A small-molecule ligand and the protein it binds are described below.
Small molecule (SMILES): OC[C@H]1O[C@@H](O)[C@@H](O)[C@@H](O)[C@@H]1O

Sequence of chain 1.B:
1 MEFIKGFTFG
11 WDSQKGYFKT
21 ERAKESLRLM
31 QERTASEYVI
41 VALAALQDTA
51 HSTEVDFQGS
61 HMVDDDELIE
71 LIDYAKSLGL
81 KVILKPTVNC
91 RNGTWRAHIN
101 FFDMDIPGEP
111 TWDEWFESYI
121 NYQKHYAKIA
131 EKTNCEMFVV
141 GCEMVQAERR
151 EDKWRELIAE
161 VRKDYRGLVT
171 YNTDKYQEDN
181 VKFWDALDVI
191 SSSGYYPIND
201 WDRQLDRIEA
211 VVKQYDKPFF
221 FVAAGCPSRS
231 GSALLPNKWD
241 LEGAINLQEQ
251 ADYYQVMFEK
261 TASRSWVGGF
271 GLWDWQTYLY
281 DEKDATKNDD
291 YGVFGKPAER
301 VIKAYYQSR

Binding-site contacts:
Ligand atom O2 contacts residue LYS238 of chain 1.B at 4.2 Å.
Ligand atom O6 contacts residue TRP95 of chain 1.B at 4.2 Å.
Ligand atom C3 contacts residue TRP239 of chain 1.B at 3.3 Å (hydrophobic).
Ligand atom O1 contacts residue ASP240 of chain 1.B at 4.4 Å.
Ligand atom O3 contacts residue ASN237 of chain 1.B at 3.3 Å (h-bond).
Ligand atom O4 contacts residue TRP95 of chain 1.B at 4.4 Å.
Ligand atom C6 contacts residue LYS175 of chain 1.B at 4.3 Å.
Ligand atom C6 contacts residue TRP95 of chain 1.B at 3.1 Å (hydrophobic).
Ligand atom O6 contacts residue LYS238 of chain 1.B at 3.4 Å (salt-bridge).
Ligand atom C4 contacts residue LYS238 of chain 1.B at 4.4 Å.
Ligand atom O2 contacts residue TRP239 of chain 1.B at 4.5 Å.
Ligand atom C4 contacts residue TRP239 of chain 1.B at 3.9 Å (hydrophobic).
Ligand atom O4 contacts residue ASN237 of chain 1.B at 3.4 Å (h-bond).
Ligand atom C3 contacts residue ASN237 of chain 1.B at 4.2 Å.
Ligand atom C6 contacts residue ASN237 of chain 1.B at 4.2 Å.
Ligand atom C2 contacts residue ASP240 of chain 1.B at 3.7 Å.
Ligand atom O6 contacts residue ASN237 of chain 1.B at 2.9 Å (h-bond).
Ligand atom O3 contacts residue ASP240 of chain 1.B at 4.1 Å.
Ligand atom O3 contacts residue TRP239 of chain 1.B at 2.8 Å.
Ligand atom C4 contacts residue ASN237 of chain 1.B at 4.0 Å.
Ligand atom C5 contacts residue TRP95 of chain 1.B at 3.7 Å (hydrophobic).
Ligand atom C3 contacts residue LYS238 of chain 1.B at 4.4 Å.
Ligand atom O5 contacts residue LYS238 of chain 1.B at 4.4 Å.
Ligand atom O6 contacts residue LYS175 of chain 1.B at 3.9 Å.
Ligand atom O3 contacts residue LYS238 of chain 1.B at 3.4 Å.
Ligand atom C2 contacts residue TRP239 of chain 1.B at 4.0 Å (hydrophobic).
Ligand atom O4 contacts residue TRP239 of chain 1.B at 3.4 Å.
Ligand atom O2 contacts residue ASP240 of chain 1.B at 2.7 Å (salt-bridge).